Sequence of chain 1.D:
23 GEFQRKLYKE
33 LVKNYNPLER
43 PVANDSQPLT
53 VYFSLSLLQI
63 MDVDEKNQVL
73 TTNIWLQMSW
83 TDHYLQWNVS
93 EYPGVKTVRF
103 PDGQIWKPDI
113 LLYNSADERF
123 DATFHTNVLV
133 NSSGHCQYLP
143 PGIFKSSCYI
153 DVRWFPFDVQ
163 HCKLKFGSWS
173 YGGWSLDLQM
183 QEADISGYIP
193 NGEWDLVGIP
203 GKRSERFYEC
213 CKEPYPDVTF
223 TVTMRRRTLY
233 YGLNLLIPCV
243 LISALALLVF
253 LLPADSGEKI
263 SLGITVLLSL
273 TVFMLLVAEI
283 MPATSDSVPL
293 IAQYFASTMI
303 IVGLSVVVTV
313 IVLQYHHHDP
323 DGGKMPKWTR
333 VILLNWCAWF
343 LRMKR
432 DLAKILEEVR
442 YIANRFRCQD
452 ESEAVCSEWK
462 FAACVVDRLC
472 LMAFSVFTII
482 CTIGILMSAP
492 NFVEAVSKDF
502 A

Binding-site contacts:
Ligand atom C8 contacts residue HIS137 of chain 1.D at 3.9 Å.
Ligand atom C7 contacts residue HIS137 of chain 1.D at 4.4 Å.
Ligand atom O5 contacts residue HIS137 of chain 1.D at 3.8 Å.
Ligand atom C8 contacts residue ASN133 of chain 1.D at 4.3 Å.
Ligand atom C7 contacts residue SER135 of chain 1.D at 4.4 Å.
Ligand atom O7 contacts residue HIS137 of chain 1.D at 4.1 Å.
Ligand atom C3 contacts residue ASN133 of chain 1.D at 3.8 Å.
Ligand atom C2 contacts residue ASN133 of chain 1.D at 2.6 Å.
Ligand atom O7 contacts residue ASN133 of chain 1.D at 3.6 Å.
Ligand atom C8 contacts residue SER134 of chain 1.D at 3.7 Å.
Ligand atom C7 contacts residue SER134 of chain 1.D at 4.5 Å.
Ligand atom C7 contacts residue ASN133 of chain 1.D at 3.4 Å.
Ligand atom C8 contacts residue SER135 of chain 1.D at 3.9 Å.
Ligand atom N2 contacts residue ASN133 of chain 1.D at 3.0 Å (h-bond).
Ligand atom C5 contacts residue HIS137 of chain 1.D at 4.2 Å.
Ligand atom C4 contacts residue ASN133 of chain 1.D at 4.3 Å.
Ligand atom O5 contacts residue ASN133 of chain 1.D at 2.3 Å (h-bond).
Ligand atom C1 contacts residue HIS137 of chain 1.D at 3.7 Å.
Ligand atom N2 contacts residue SER135 of chain 1.D at 3.9 Å.
Ligand atom C1 contacts residue ASN133 of chain 1.D at 1.4 Å.
Ligand atom C5 contacts residue ASN133 of chain 1.D at 3.6 Å.

A protein and the small-molecule ligand that binds it are described below.
Small molecule (SMILES): CC(=O)N[C@H]1[C@H](O[C@H]2[C@H](O)[C@@H](NC(C)=O)CO[C@@H]2CO)O[C@H](CO)[C@@H](O)[C@@H]1O